The protein below binds the small molecule below.
Small molecule (SMILES): CC(=O)N[C@@H]1[C@@H](O)[C@@H](F)[C@@](O)(C(=O)O)O[C@H]1[C@H](O)[C@H](O)CO

Binding-site contacts:
Ligand atom C3 contacts residue GLU38 of chain 1.B at 3.5 Å.
Ligand atom F1 contacts residue ARG37 of chain 1.B at 3.5 Å.
Ligand atom F1 contacts residue GLU38 of chain 1.B at 3.6 Å.
Ligand atom C2 contacts residue GLU196 of chain 1.B at 3.6 Å.
Ligand atom O10 contacts residue ARG71 of chain 1.B at 2.9 Å (salt-bridge).
Ligand atom C11 contacts residue TRP97 of chain 1.B at 3.8 Å (hydrophobic).
Ligand atom C6 contacts residue TYR325 of chain 1.B at 3.1 Å (hydrophobic).
Ligand atom C9 contacts residue ALA165 of chain 1.B at 3.7 Å (hydrophobic).
Ligand atom C8 contacts residue ARG211 of chain 1.B at 3.6 Å.
Ligand atom O1A contacts residue ARG290 of chain 1.B at 2.8 Å (salt-bridge).
Ligand atom C3 contacts residue TYR325 of chain 1.B at 2.4 Å (hydrophobic).
Ligand atom C4 contacts residue GLU38 of chain 1.B at 3.8 Å.
Ligand atom O1B contacts residue ARG37 of chain 1.B at 2.9 Å (salt-bridge).
Ligand atom C2 contacts residue ARG211 of chain 1.B at 3.7 Å.
Ligand atom C9 contacts residue GLU195 of chain 1.B at 3.3 Å.
Ligand atom O6 contacts residue GLU196 of chain 1.B at 3.8 Å.
Ligand atom O1B contacts residue TYR325 of chain 1.B at 3.1 Å (h-bond).
Ligand atom O8 contacts residue GLU196 of chain 1.B at 3.7 Å.
Ligand atom C1 contacts residue ARG211 of chain 1.B at 3.7 Å.
Ligand atom O8 contacts residue ARG211 of chain 1.B at 3.4 Å (salt-bridge).
Ligand atom C9 contacts residue ASN213 of chain 1.B at 3.8 Å.
Ligand atom O9 contacts residue ARG143 of chain 1.B at 3.4 Å (salt-bridge).
Ligand atom C4 contacts residue GLU196 of chain 1.B at 3.7 Å.
Ligand atom O1B contacts residue ARG290 of chain 1.B at 2.9 Å (salt-bridge).
Ligand atom O6 contacts residue ARG211 of chain 1.B at 3.6 Å.
Ligand atom O8 contacts residue GLU195 of chain 1.B at 2.7 Å (salt-bridge).
Ligand atom O9 contacts residue ALA165 of chain 1.B at 3.4 Å.
Ligand atom O4 contacts residue GLU38 of chain 1.B at 3.1 Å (salt-bridge).
Ligand atom O9 contacts residue GLU195 of chain 1.B at 2.5 Å (salt-bridge).
Ligand atom C1 contacts residue TYR325 of chain 1.B at 2.3 Å (hydrophobic).
Ligand atom O1A contacts residue TYR325 of chain 1.B at 3.1 Å (h-bond).
Ligand atom C6 contacts residue GLU196 of chain 1.B at 3.4 Å.
Ligand atom O6 contacts residue TYR325 of chain 1.B at 2.5 Å (h-bond).
Ligand atom C8 contacts residue GLU195 of chain 1.B at 3.5 Å.
Ligand atom C1 contacts residue ARG290 of chain 1.B at 3.6 Å.
Ligand atom O1A contacts residue ARG211 of chain 1.B at 3.3 Å (salt-bridge).
Ligand atom C4 contacts residue TYR325 of chain 1.B at 3.1 Å (hydrophobic).
Ligand atom F1 contacts residue TYR325 of chain 1.B at 3.6 Å.
Ligand atom C5 contacts residue TYR325 of chain 1.B at 3.7 Å (hydrophobic).
Ligand atom C2 contacts residue TYR325 of chain 1.B at 1.5 Å (hydrophobic).

Sequence of chain 1.B:
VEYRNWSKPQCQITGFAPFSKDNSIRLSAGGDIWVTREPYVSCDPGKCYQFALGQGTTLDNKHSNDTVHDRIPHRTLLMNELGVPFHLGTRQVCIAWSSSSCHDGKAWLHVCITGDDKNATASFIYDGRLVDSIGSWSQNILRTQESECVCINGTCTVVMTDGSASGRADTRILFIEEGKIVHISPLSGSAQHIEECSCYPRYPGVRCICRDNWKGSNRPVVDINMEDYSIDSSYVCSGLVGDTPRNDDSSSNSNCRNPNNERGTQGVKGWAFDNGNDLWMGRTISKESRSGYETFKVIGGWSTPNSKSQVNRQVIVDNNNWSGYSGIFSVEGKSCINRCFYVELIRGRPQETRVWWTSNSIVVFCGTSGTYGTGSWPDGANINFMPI